Binding-site contacts:
Ligand atom O7 contacts residue ASN275 of chain 1.A at 3.1 Å (h-bond).
Ligand atom C4 contacts residue ASN275 of chain 1.A at 4.2 Å.
Ligand atom O5 contacts residue ASN275 of chain 1.A at 2.4 Å (h-bond).
Ligand atom C7 contacts residue ASN275 of chain 1.A at 3.2 Å.
Ligand atom C1 contacts residue ASN275 of chain 1.A at 1.4 Å.
Ligand atom C7 contacts residue THR248 of chain 1.A at 4.5 Å.
Ligand atom O7 contacts residue SER249 of chain 1.A at 3.9 Å.
Ligand atom C3 contacts residue ASN275 of chain 1.A at 3.8 Å.
Ligand atom C5 contacts residue ASN275 of chain 1.A at 3.7 Å.
Ligand atom C2 contacts residue ASN275 of chain 1.A at 2.5 Å.
Ligand atom N2 contacts residue ASN275 of chain 1.A at 2.9 Å (h-bond).
Ligand atom C8 contacts residue SER249 of chain 1.A at 4.0 Å.
Ligand atom C8 contacts residue TRP273 of chain 1.A at 4.2 Å (hydrophobic).
Ligand atom C8 contacts residue ASN275 of chain 1.A at 4.4 Å.
Ligand atom C8 contacts residue THR248 of chain 1.A at 3.3 Å.

Sequence of chain 1.A:
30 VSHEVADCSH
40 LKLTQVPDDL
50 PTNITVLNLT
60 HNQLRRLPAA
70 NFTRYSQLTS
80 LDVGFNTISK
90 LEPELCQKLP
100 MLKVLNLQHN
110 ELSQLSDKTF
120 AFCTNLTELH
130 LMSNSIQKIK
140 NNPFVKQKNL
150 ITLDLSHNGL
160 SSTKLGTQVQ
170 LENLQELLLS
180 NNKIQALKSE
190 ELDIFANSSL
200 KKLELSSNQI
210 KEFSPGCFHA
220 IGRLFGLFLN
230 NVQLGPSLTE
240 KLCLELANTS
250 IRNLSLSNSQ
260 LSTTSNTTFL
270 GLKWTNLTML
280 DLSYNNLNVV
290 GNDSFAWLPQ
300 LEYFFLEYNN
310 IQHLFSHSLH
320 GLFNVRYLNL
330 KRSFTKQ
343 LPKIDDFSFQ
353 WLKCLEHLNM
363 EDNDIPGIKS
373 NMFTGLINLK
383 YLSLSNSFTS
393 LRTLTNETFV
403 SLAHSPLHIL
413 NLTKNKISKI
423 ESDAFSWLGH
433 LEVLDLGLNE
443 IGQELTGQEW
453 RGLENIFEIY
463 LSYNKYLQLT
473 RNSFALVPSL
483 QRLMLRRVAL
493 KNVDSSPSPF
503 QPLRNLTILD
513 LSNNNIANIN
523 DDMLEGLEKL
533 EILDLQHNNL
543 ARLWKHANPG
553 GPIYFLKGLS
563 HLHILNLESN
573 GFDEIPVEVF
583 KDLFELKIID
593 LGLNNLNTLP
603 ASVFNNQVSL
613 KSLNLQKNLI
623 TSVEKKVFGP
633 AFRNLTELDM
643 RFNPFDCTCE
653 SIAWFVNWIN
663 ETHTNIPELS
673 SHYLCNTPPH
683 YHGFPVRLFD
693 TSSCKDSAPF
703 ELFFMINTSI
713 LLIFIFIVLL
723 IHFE

A protein and the small-molecule ligand that binds it are described below.
Small molecule (SMILES): CC(=O)N[C@H]1[C@H](O[C@H]2[C@H](O)[C@@H](NC(C)=O)CO[C@@H]2CO)O[C@H](CO)[C@@H](O[C@@H]2O[C@H](CO)[C@@H](O)[C@H](O)[C@@H]2O)[C@@H]1O